Binding-site contacts:
Ligand atom C2 contacts residue ASN163 of chain 1.B at 2.5 Å.
Ligand atom N2 contacts residue SER193 of chain 1.B at 4.0 Å.
Ligand atom C8 contacts residue SER193 of chain 1.B at 3.4 Å.
Ligand atom O7 contacts residue SER193 of chain 1.B at 4.1 Å.
Ligand atom C5 contacts residue ASN163 of chain 1.B at 3.6 Å.
Ligand atom C4 contacts residue ASN163 of chain 1.B at 4.2 Å.
Ligand atom C3 contacts residue ASN163 of chain 1.B at 3.9 Å.
Ligand atom O6 contacts residue ASP137 of chain 1.B at 4.4 Å.
Ligand atom N2 contacts residue ASN163 of chain 1.B at 3.1 Å (h-bond).
Ligand atom O7 contacts residue ASN163 of chain 1.B at 3.4 Å (h-bond).
Ligand atom C7 contacts residue SER193 of chain 1.B at 3.6 Å.
Ligand atom O5 contacts residue ASN163 of chain 1.B at 2.3 Å (h-bond).
Ligand atom C7 contacts residue ASN163 of chain 1.B at 3.6 Å.
Ligand atom C1 contacts residue ASN163 of chain 1.B at 1.4 Å.

Sequence of chain 1.B:
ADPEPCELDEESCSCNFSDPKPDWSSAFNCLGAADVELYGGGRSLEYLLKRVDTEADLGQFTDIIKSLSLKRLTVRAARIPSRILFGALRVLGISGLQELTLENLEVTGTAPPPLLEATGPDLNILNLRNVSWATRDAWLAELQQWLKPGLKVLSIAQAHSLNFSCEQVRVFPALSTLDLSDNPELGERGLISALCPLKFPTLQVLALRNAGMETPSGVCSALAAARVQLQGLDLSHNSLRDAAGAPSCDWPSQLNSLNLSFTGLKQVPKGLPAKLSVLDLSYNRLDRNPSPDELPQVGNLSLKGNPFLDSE

The small molecule below binds the protein below.
Small molecule (SMILES): CC(=O)N[C@@H]1[C@@H](O)[C@H](O)[C@@H](CO)O[C@H]1O